Sequence of chain 1.A:
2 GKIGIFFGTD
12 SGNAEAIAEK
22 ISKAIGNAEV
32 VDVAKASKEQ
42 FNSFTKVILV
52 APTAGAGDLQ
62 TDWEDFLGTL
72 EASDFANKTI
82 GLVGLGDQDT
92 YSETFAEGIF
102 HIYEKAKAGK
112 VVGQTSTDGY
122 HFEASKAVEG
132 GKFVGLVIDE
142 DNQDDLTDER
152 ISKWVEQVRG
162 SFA

The small molecule below binds the protein below.
Small molecule (SMILES): N#Cc1cnn(-c2ccc(C(F)(F)F)cc2[N+](=O)O)c1N

Binding-site contacts:
Ligand atom O1 contacts residue FMN1 of chain 1.C at 1.4 Å (h-bond).
Ligand atom C7 contacts residue FMN1 of chain 1.C at 0.6 Å.
Ligand atom O2 contacts residue ALA55 of chain 1.A at 2.8 Å (h-bond).
Ligand atom N3 contacts residue ALA55 of chain 1.A at 2.6 Å (h-bond).
Ligand atom F3 contacts residue FMN1 of chain 1.C at 1.1 Å.
Ligand atom F1 contacts residue ALA97 of chain 1.A at 2.9 Å.
Ligand atom C2 contacts residue FMN1 of chain 1.C at 0.9 Å.
Ligand atom C7 contacts residue THR95 of chain 1.A at 3.1 Å.
Ligand atom N4 contacts residue FMN1 of chain 1.C at 1.2 Å.
Ligand atom F1 contacts residue ASP88 of chain 1.A at 3.0 Å.
Ligand atom F2 contacts residue PHE96 of chain 1.A at 3.0 Å.
Ligand atom O2 contacts residue FMN1 of chain 1.C at 2.0 Å (h-bond).
Ligand atom C1 contacts residue FMN1 of chain 1.C at 0.9 Å.
Ligand atom C9 contacts residue FMN1 of chain 1.C at 0.4 Å.
Ligand atom C11 contacts residue FMN1 of chain 1.C at 1.2 Å.
Ligand atom C6 contacts residue THR54 of chain 1.A at 3.1 Å.
Ligand atom F1 contacts residue FMN1 of chain 1.C at 1.1 Å.
Ligand atom N3 contacts residue FMN1 of chain 1.C at 1.6 Å (h-bond).
Ligand atom C2 contacts residue ALA55 of chain 1.A at 3.3 Å (hydrophobic).
Ligand atom F2 contacts residue THR95 of chain 1.A at 2.3 Å.
Ligand atom N2 contacts residue FMN1 of chain 1.C at 0.6 Å.
Ligand atom F1 contacts residue GLY87 of chain 1.A at 2.8 Å.
Ligand atom O2 contacts residue GLY56 of chain 1.A at 2.9 Å (h-bond).
Ligand atom O1 contacts residue ALA55 of chain 1.A at 2.7 Å (h-bond).
Ligand atom C10 contacts residue FMN1 of chain 1.C at 1.1 Å.
Ligand atom C6 contacts residue FMN1 of chain 1.C at 0.8 Å.
Ligand atom N1 contacts residue FMN1 of chain 1.C at 0.3 Å.
Ligand atom C3 contacts residue FMN1 of chain 1.C at 0.2 Å.
Ligand atom N2 contacts residue GLY56 of chain 1.A at 3.3 Å (h-bond).
Ligand atom F3 contacts residue ASP88 of chain 1.A at 2.7 Å.
Ligand atom N5 contacts residue FMN1 of chain 1.C at 0.5 Å.
Ligand atom C4 contacts residue FMN1 of chain 1.C at 1.1 Å.
Ligand atom F3 contacts residue THR95 of chain 1.A at 3.0 Å.
Ligand atom C8 contacts residue FMN1 of chain 1.C at 1.0 Å.
Ligand atom C5 contacts residue FMN1 of chain 1.C at 0.7 Å.
Ligand atom O1 contacts residue GLY58 of chain 1.A at 3.1 Å (h-bond).
Ligand atom C1 contacts residue THR54 of chain 1.A at 3.2 Å.
Ligand atom F2 contacts residue FMN1 of chain 1.C at 1.3 Å.
Ligand atom C7 contacts residue ALA97 of chain 1.A at 3.3 Å (hydrophobic).
Ligand atom F2 contacts residue ALA97 of chain 1.A at 2.8 Å.